A protein and the small-molecule ligand that binds it are described below.
Small molecule (SMILES): CC(=O)N[C@H]1[C@H](O[C@H]2[C@H](O)[C@@H](NC(C)=O)CO[C@@H]2CO)O[C@H](CO)[C@@H](O)[C@@H]1O

Sequence of chain 2.E:
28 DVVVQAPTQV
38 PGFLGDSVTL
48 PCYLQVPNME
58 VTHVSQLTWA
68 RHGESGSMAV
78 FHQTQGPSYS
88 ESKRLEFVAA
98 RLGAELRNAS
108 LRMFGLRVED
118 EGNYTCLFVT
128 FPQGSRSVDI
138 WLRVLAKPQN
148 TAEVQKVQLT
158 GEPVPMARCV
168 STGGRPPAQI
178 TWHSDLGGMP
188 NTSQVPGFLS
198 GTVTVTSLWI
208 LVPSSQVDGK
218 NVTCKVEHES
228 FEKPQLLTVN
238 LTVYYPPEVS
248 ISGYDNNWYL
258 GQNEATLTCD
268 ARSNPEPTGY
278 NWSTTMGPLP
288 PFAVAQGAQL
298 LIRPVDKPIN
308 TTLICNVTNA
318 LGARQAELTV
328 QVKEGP

Binding-site contacts:
Ligand atom C7 contacts residue ASN188 of chain 2.E at 3.9 Å.
Ligand atom C4 contacts residue ASN188 of chain 2.E at 4.2 Å.
Ligand atom O7 contacts residue ASN188 of chain 2.E at 4.2 Å.
Ligand atom N2 contacts residue ASN188 of chain 2.E at 3.1 Å (h-bond).
Ligand atom C5 contacts residue ASN188 of chain 2.E at 3.6 Å.
Ligand atom O5 contacts residue ASN188 of chain 2.E at 2.3 Å (h-bond).
Ligand atom C2 contacts residue ASN188 of chain 2.E at 2.6 Å.
Ligand atom C3 contacts residue ASN188 of chain 2.E at 3.9 Å.
Ligand atom O6 contacts residue ASN188 of chain 2.E at 4.5 Å.
Ligand atom C1 contacts residue ASN188 of chain 2.E at 1.4 Å.